The protein below binds the small molecule below.
Small molecule (SMILES): CC(=O)N[C@@H]1[C@@H](O)[C@H](O)[C@@H](CO)O[C@H]1O

Binding-site contacts:
Ligand atom O3 contacts residue TRP255 of chain 1.B at 4.1 Å.
Ligand atom C5 contacts residue TRP255 of chain 1.B at 4.3 Å (hydrophobic).
Ligand atom C6 contacts residue TYR25 of chain 1.B at 4.0 Å (hydrophobic).
Ligand atom C1 contacts residue TYR25 of chain 1.B at 3.6 Å (hydrophobic).
Ligand atom C2 contacts residue ASN58 of chain 1.B at 4.0 Å.
Ligand atom C8 contacts residue ASN27 of chain 1.B at 4.0 Å.
Ligand atom C3 contacts residue TRP255 of chain 1.B at 3.6 Å (hydrophobic).
Ligand atom O6 contacts residue TYR25 of chain 1.B at 4.3 Å.
Ligand atom O7 contacts residue ASN58 of chain 1.B at 3.2 Å (h-bond).
Ligand atom C4 contacts residue TRP255 of chain 1.B at 3.9 Å (hydrophobic).
Ligand atom O5 contacts residue TYR25 of chain 1.B at 3.7 Å.
Ligand atom O5 contacts residue ASN58 of chain 1.B at 3.8 Å.
Ligand atom C8 contacts residue ASN58 of chain 1.B at 3.6 Å.
Ligand atom C5 contacts residue TYR25 of chain 1.B at 3.6 Å (hydrophobic).
Ligand atom C1 contacts residue ASN58 of chain 1.B at 3.3 Å.
Ligand atom N2 contacts residue ASN58 of chain 1.B at 3.5 Å (h-bond).
Ligand atom C7 contacts residue ASN58 of chain 1.B at 3.1 Å.
Ligand atom O4 contacts residue TRP255 of chain 1.B at 3.2 Å.

Sequence of chain 1.B:
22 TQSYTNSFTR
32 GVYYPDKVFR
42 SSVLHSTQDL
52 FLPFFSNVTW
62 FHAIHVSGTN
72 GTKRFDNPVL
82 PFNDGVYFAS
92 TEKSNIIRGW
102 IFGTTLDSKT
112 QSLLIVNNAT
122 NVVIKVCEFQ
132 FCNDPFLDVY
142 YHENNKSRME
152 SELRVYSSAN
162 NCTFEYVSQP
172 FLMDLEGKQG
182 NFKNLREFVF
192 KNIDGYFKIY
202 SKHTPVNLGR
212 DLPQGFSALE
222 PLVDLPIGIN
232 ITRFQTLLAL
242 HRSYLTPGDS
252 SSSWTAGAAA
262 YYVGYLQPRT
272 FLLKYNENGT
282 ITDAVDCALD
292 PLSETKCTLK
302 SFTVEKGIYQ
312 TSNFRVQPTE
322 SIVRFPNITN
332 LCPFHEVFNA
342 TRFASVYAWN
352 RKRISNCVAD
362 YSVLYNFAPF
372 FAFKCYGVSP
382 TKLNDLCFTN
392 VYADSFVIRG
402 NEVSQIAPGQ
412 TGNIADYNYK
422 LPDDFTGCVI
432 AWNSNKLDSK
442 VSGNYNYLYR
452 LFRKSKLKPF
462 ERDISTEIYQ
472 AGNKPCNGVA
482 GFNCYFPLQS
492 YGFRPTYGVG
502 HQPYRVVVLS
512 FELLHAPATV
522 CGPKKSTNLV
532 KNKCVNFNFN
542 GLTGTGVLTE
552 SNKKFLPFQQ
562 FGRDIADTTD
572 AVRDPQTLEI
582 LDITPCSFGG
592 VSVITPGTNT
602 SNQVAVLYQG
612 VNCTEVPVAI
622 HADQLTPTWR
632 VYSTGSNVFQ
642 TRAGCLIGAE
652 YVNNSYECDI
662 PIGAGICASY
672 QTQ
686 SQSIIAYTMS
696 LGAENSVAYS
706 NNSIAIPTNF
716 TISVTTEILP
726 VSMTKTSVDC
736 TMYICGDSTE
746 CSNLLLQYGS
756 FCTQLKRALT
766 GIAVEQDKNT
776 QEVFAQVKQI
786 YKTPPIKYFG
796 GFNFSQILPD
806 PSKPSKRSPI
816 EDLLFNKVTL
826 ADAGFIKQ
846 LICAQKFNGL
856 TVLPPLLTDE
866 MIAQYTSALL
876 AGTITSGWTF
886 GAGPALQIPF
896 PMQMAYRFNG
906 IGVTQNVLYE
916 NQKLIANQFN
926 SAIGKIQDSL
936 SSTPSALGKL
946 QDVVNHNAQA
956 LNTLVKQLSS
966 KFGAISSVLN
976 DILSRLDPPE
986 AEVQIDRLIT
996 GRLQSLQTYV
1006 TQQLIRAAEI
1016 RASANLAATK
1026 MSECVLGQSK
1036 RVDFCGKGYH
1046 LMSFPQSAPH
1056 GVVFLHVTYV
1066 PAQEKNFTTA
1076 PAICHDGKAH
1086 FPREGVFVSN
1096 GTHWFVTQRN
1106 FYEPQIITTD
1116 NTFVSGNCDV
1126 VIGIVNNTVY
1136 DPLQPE